Sequence of chain 54.B:
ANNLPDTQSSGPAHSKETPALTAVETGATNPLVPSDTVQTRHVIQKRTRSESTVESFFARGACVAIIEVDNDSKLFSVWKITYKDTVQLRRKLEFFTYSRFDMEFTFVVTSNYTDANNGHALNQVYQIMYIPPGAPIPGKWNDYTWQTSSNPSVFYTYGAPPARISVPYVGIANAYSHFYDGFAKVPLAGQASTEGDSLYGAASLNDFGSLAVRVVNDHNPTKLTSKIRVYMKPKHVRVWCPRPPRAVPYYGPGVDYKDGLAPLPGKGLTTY

Binding-site contacts:
Ligand atom C21 contacts residue SER105 of chain 54.B at 3.8 Å.
Ligand atom C16 contacts residue ALA24 of chain 53.E at 3.8 Å (hydrophobic).
Ligand atom C19 contacts residue LEU217 of chain 54.B at 3.8 Å (hydrophobic).
Ligand atom CL3 contacts residue PHE111 of chain 54.B at 3.8 Å.
Ligand atom O1 contacts residue ILE87 of chain 54.B at 3.7 Å.
Ligand atom O1 contacts residue PHE214 of chain 54.B at 3.8 Å.
Ligand atom C21 contacts residue TYR182 of chain 54.B at 3.8 Å (hydrophobic).
Ligand atom C17 contacts residue ALA24 of chain 53.E at 3.7 Å (hydrophobic).
Ligand atom C1 contacts residue TYR182 of chain 54.B at 3.8 Å (hydrophobic).
Ligand atom CL3 contacts residue LEU217 of chain 54.B at 3.8 Å.
Ligand atom CL2 contacts residue TYR136 of chain 54.B at 3.6 Å.
Ligand atom C2 contacts residue PHE214 of chain 54.B at 3.6 Å (hydrophobic).
Ligand atom C9 contacts residue PHE214 of chain 54.B at 3.7 Å (hydrophobic).
Ligand atom C14 contacts residue TYR136 of chain 54.B at 3.5 Å (hydrophobic).
Ligand atom C10 contacts residue TYR136 of chain 54.B at 3.5 Å (hydrophobic).
Ligand atom O3 contacts residue TYR89 of chain 54.B at 3.6 Å.
Ligand atom C6 contacts residue TYR89 of chain 54.B at 3.7 Å (hydrophobic).
Ligand atom CL2 contacts residue ALA24 of chain 53.E at 3.5 Å.
Ligand atom C4 contacts residue MET109 of chain 54.B at 3.8 Å (hydrophobic).
Ligand atom C7 contacts residue PHE214 of chain 54.B at 3.5 Å (hydrophobic).
Ligand atom C7 contacts residue MET109 of chain 54.B at 3.3 Å (hydrophobic).
Ligand atom C20 contacts residue ILE171 of chain 54.B at 3.8 Å (hydrophobic).
Ligand atom C17 contacts residue TYR136 of chain 54.B at 3.7 Å (hydrophobic).
Ligand atom C11 contacts residue ILE87 of chain 54.B at 3.8 Å (hydrophobic).
Ligand atom C5 contacts residue TYR89 of chain 54.B at 3.5 Å (hydrophobic).
Ligand atom O2 contacts residue VAL173 of chain 54.B at 3.4 Å.
Ligand atom C13 contacts residue PHE111 of chain 54.B at 3.7 Å (hydrophobic).
Ligand atom C20 contacts residue LEU217 of chain 54.B at 3.8 Å (hydrophobic).
Ligand atom C13 contacts residue MET109 of chain 54.B at 3.4 Å (hydrophobic).
Ligand atom CL2 contacts residue ILE25 of chain 53.E at 3.4 Å.
Ligand atom C12 contacts residue PHE111 of chain 54.B at 3.8 Å (hydrophobic).
Ligand atom O1 contacts residue MET109 of chain 54.B at 3.7 Å.
Ligand atom C3 contacts residue MET109 of chain 54.B at 3.7 Å (hydrophobic).
Ligand atom O3 contacts residue PHE107 of chain 54.B at 3.6 Å.
Ligand atom C16 contacts residue TYR136 of chain 54.B at 3.8 Å (hydrophobic).
Ligand atom C8 contacts residue MET109 of chain 54.B at 3.4 Å (hydrophobic).
Ligand atom C13 contacts residue ILE87 of chain 54.B at 3.7 Å (hydrophobic).
Ligand atom C21 contacts residue HIS184 of chain 54.B at 3.6 Å.
Ligand atom C12 contacts residue ILE87 of chain 54.B at 3.8 Å (hydrophobic).
Ligand atom C9 contacts residue VAL176 of chain 54.B at 3.6 Å (hydrophobic).

Sequence of chain 53.E:
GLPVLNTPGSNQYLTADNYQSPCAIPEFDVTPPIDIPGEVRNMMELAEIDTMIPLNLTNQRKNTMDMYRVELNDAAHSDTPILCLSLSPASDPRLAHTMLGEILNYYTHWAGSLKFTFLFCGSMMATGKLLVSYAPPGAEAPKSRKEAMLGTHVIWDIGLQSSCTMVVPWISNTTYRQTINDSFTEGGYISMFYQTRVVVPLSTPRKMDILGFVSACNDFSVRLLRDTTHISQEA

The small molecule below binds the protein below.
Small molecule (SMILES): COc1ccc(OCc2ccc(COc3c(Cl)cccc3Cl)cc2)c(Cl)c1